Sequence of chain 1.A:
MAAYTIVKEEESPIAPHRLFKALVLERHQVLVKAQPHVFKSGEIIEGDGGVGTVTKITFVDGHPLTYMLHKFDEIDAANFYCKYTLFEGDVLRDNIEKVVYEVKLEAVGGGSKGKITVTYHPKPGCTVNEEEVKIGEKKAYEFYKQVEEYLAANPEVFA

This protein binds this small molecule.
Small molecule (SMILES): O=S(=O)(O)c1cccc2cccc(Nc3ccccc3)c12

Binding-site contacts:
Ligand atom C12 contacts residue LYS37 of chain 1.A at 3.8 Å.
Ligand atom C11 contacts residue VAL161 of chain 1.A at 3.8 Å (hydrophobic).
Ligand atom C10 contacts residue LYS37 of chain 1.A at 3.5 Å.
Ligand atom C12 contacts residue VAL161 of chain 1.A at 3.5 Å (hydrophobic).
Ligand atom O2 contacts residue TYR154 of chain 1.A at 3.7 Å.
Ligand atom C7 contacts residue ALA38 of chain 1.A at 3.8 Å (hydrophobic).
Ligand atom C12 contacts residue PHE162 of chain 1.A at 4.0 Å (hydrophobic).
Ligand atom C9 contacts residue LYS37 of chain 1.A at 3.6 Å.
Ligand atom C8 contacts residue TYR154 of chain 1.A at 4.0 Å (hydrophobic).
Ligand atom C2 contacts residue LYS37 of chain 1.A at 3.7 Å.
Ligand atom C11 contacts residue LYS37 of chain 1.A at 3.5 Å.
Ligand atom C3 contacts residue TYR154 of chain 1.A at 3.5 Å (hydrophobic).
Ligand atom C5 contacts residue TYR154 of chain 1.A at 3.8 Å (hydrophobic).
Ligand atom C14 contacts residue VAL161 of chain 1.A at 3.5 Å (hydrophobic).
Ligand atom C8 contacts residue LYS37 of chain 1.A at 3.7 Å.
Ligand atom O2 contacts residue VAL151 of chain 1.A at 3.9 Å.
Ligand atom C13 contacts residue PHE162 of chain 1.A at 2.9 Å (hydrophobic).
Ligand atom C13 contacts residue VAL161 of chain 1.A at 3.3 Å (hydrophobic).
Ligand atom C16 contacts residue LYS37 of chain 1.A at 3.8 Å.
Ligand atom C1 contacts residue LYS37 of chain 1.A at 3.5 Å.
Ligand atom S contacts residue TYR154 of chain 1.A at 3.7 Å.
Ligand atom C10 contacts residue TYR154 of chain 1.A at 3.6 Å (hydrophobic).
Ligand atom C4 contacts residue TYR154 of chain 1.A at 3.7 Å (hydrophobic).
Ligand atom O3 contacts residue TYR154 of chain 1.A at 2.5 Å.
Ligand atom C9 contacts residue TYR154 of chain 1.A at 3.8 Å (hydrophobic).
Ligand atom C16 contacts residue VAL161 of chain 1.A at 4.0 Å (hydrophobic).
Ligand atom N contacts residue LYS37 of chain 1.A at 3.5 Å.
Ligand atom O1 contacts residue VAL34 of chain 1.A at 3.5 Å.
Ligand atom C8 contacts residue ALA38 of chain 1.A at 3.6 Å (hydrophobic).
Ligand atom C14 contacts residue PHE162 of chain 1.A at 3.4 Å (hydrophobic).
Ligand atom N contacts residue TYR154 of chain 1.A at 3.5 Å.
Ligand atom C15 contacts residue LYS37 of chain 1.A at 3.9 Å.
Ligand atom C1 contacts residue TYR154 of chain 1.A at 3.4 Å (hydrophobic).
Ligand atom C2 contacts residue TYR154 of chain 1.A at 3.7 Å (hydrophobic).
Ligand atom C6 contacts residue LYS37 of chain 1.A at 3.2 Å.
Ligand atom O2 contacts residue ALA38 of chain 1.A at 4.1 Å.
Ligand atom O1 contacts residue LYS37 of chain 1.A at 3.6 Å.
Ligand atom C15 contacts residue VAL161 of chain 1.A at 3.9 Å (hydrophobic).
Ligand atom C5 contacts residue LYS37 of chain 1.A at 3.7 Å.
Ligand atom C7 contacts residue LYS37 of chain 1.A at 3.0 Å.